Sequence of chain 1.B:
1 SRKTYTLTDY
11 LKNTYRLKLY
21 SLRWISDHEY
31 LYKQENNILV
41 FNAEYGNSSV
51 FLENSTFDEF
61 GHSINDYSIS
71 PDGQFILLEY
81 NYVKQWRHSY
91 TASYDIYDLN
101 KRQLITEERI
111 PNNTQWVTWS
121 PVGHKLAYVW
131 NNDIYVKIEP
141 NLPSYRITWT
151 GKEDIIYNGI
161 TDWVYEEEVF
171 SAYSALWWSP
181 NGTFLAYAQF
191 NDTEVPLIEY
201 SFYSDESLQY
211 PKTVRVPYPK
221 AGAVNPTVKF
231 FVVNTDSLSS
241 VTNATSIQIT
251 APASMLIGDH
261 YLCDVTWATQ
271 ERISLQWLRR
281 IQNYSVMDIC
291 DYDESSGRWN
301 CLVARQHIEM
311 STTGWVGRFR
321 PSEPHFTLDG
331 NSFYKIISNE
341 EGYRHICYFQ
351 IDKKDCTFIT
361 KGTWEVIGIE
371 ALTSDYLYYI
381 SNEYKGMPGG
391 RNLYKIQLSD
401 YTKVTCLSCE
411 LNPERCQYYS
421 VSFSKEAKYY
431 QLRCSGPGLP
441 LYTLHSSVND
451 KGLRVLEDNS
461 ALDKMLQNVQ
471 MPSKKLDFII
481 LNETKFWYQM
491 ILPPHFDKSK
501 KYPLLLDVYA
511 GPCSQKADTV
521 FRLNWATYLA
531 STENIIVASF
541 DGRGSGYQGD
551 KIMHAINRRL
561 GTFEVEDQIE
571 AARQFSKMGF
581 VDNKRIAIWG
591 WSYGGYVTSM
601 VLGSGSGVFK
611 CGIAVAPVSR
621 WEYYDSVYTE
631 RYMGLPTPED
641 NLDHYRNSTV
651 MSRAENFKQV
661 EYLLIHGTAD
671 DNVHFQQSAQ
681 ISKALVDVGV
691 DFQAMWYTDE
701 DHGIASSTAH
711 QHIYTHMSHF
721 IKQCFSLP

A protein and the small-molecule ligand that binds it are described below.
Small molecule (SMILES): CC(=O)N[C@@H]1[C@@H](O)[C@H](O)[C@@H](CO)O[C@H]1O

Binding-site contacts:
Ligand atom C4 contacts residue GLU35 of chain 1.B at 3.9 Å.
Ligand atom C1 contacts residue GLU35 of chain 1.B at 3.8 Å.
Ligand atom O4 contacts residue GLU35 of chain 1.B at 4.3 Å.
Ligand atom O6 contacts residue GLU35 of chain 1.B at 2.9 Å (salt-bridge).
Ligand atom C5 contacts residue ASN37 of chain 1.B at 4.4 Å.
Ligand atom C2 contacts residue ASN54 of chain 1.B at 3.1 Å.
Ligand atom O7 contacts residue GLU35 of chain 1.B at 3.5 Å (salt-bridge).
Ligand atom C3 contacts residue ASN54 of chain 1.B at 4.4 Å.
Ligand atom O3 contacts residue GLU35 of chain 1.B at 4.1 Å.
Ligand atom O5 contacts residue ASN54 of chain 1.B at 2.5 Å (h-bond).
Ligand atom C6 contacts residue ASN37 of chain 1.B at 4.4 Å.
Ligand atom C7 contacts residue GLU35 of chain 1.B at 4.4 Å.
Ligand atom O7 contacts residue ASN36 of chain 1.B at 4.5 Å.
Ligand atom N2 contacts residue ASN54 of chain 1.B at 3.5 Å (h-bond).
Ligand atom O5 contacts residue GLU35 of chain 1.B at 3.9 Å.
Ligand atom C1 contacts residue ASN37 of chain 1.B at 4.0 Å.
Ligand atom C6 contacts residue GLU35 of chain 1.B at 4.1 Å.
Ligand atom C2 contacts residue GLU35 of chain 1.B at 3.9 Å.
Ligand atom C1 contacts residue ASN54 of chain 1.B at 1.9 Å.
Ligand atom C7 contacts residue ASN54 of chain 1.B at 4.1 Å.
Ligand atom O7 contacts residue ASN54 of chain 1.B at 4.2 Å.
Ligand atom O5 contacts residue ASN37 of chain 1.B at 3.3 Å (h-bond).
Ligand atom C5 contacts residue ASN54 of chain 1.B at 3.8 Å.